Binding-site contacts:
Ligand atom CAE contacts residue PRO379 of chain 1.Q at 3.4 Å (hydrophobic).
Ligand atom NAK contacts residue PRO379 of chain 1.Q at 2.8 Å.
Ligand atom SAP contacts residue ILE329 of chain 1.Q at 3.5 Å.
Ligand atom CAQ contacts residue LEU445 of chain 1.Q at 3.9 Å (hydrophobic).
Ligand atom OAL contacts residue LEU445 of chain 1.Q at 3.9 Å.
Ligand atom CAH contacts residue ILE329 of chain 1.Q at 3.7 Å (hydrophobic).
Ligand atom OAM contacts residue LYS331 of chain 1.Q at 1.7 Å (salt-bridge).
Ligand atom NAR contacts residue PRO379 of chain 1.Q at 3.5 Å.
Ligand atom CAH contacts residue ILE455 of chain 1.Q at 3.9 Å (hydrophobic).
Ligand atom CAS contacts residue ALA383 of chain 1.Q at 3.6 Å (hydrophobic).
Ligand atom CAJ contacts residue VAL380 of chain 1.Q at 3.4 Å (hydrophobic).
Ligand atom NAK contacts residue VAL380 of chain 1.Q at 2.6 Å (h-bond).
Ligand atom OAX contacts residue ILE455 of chain 1.Q at 3.9 Å.
Ligand atom CAT contacts residue ALA383 of chain 1.Q at 2.9 Å (hydrophobic).
Ligand atom CL contacts residue ILE377 of chain 1.Q at 3.9 Å.
Ligand atom NAK contacts residue LEU445 of chain 1.Q at 3.9 Å.
Ligand atom OAO contacts residue PRO263 of chain 1.Q at 3.6 Å.
Ligand atom CAC contacts residue ILE377 of chain 1.Q at 3.8 Å (hydrophobic).
Ligand atom OAO contacts residue LYS331 of chain 1.Q at 3.4 Å (salt-bridge).
Ligand atom OAO contacts residue LEU256 of chain 1.Q at 3.5 Å.
Ligand atom CAE contacts residue VAL380 of chain 1.Q at 3.6 Å (hydrophobic).
Ligand atom SAN contacts residue LYS331 of chain 1.Q at 3.1 Å (salt-bridge).
Ligand atom CAV contacts residue LYS331 of chain 1.Q at 3.7 Å.
Ligand atom CAW contacts residue ASP456 of chain 1.Q at 2.8 Å.
Ligand atom CAE contacts residue GLU378 of chain 1.Q at 3.8 Å.
Ligand atom CAC contacts residue ILE455 of chain 1.Q at 3.6 Å (hydrophobic).
Ligand atom CAD contacts residue ILE455 of chain 1.Q at 3.6 Å (hydrophobic).
Ligand atom CAS contacts residue VAL380 of chain 1.Q at 3.9 Å (hydrophobic).
Ligand atom CAQ contacts residue PRO379 of chain 1.Q at 3.1 Å (hydrophobic).
Ligand atom CAV contacts residue ASP456 of chain 1.Q at 3.3 Å.
Ligand atom CAE contacts residue TYR365 of chain 1.Q at 3.8 Å (hydrophobic).
Ligand atom OAO contacts residue ILE329 of chain 1.Q at 3.8 Å.
Ligand atom CAQ contacts residue VAL380 of chain 1.Q at 3.6 Å (hydrophobic).
Ligand atom OAX contacts residue ASP456 of chain 1.Q at 3.7 Å.
Ligand atom CAJ contacts residue PRO379 of chain 1.Q at 3.2 Å (hydrophobic).
Ligand atom CAI contacts residue ILE329 of chain 1.Q at 3.6 Å (hydrophobic).
Ligand atom CAG contacts residue ILE329 of chain 1.Q at 3.2 Å (hydrophobic).
Ligand atom NAR contacts residue VAL380 of chain 1.Q at 3.0 Å (h-bond).
Ligand atom CAE contacts residue ILE377 of chain 1.Q at 3.9 Å (hydrophobic).
Ligand atom CAB contacts residue ILE377 of chain 1.Q at 3.6 Å (hydrophobic).

Sequence of chain 1.Q:
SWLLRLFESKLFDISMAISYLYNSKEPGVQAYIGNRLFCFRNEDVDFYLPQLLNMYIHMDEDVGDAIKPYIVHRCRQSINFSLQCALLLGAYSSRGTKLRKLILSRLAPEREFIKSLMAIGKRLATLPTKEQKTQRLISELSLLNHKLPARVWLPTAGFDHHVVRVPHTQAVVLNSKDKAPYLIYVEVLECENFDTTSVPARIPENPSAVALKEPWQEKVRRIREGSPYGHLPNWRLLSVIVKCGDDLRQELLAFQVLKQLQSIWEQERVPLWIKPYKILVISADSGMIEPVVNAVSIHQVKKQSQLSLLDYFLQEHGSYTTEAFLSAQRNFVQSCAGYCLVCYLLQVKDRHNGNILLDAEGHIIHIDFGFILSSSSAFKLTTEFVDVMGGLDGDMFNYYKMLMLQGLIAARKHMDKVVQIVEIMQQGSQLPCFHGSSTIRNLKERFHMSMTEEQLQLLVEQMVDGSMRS

The protein below binds the small molecule below.
Small molecule (SMILES): CC(=O)N=c1[nH]c(C)c(-c2ccc(Cl)c(S(=O)(=O)NCCO)c2)s1